Sequence of chain 1.B:
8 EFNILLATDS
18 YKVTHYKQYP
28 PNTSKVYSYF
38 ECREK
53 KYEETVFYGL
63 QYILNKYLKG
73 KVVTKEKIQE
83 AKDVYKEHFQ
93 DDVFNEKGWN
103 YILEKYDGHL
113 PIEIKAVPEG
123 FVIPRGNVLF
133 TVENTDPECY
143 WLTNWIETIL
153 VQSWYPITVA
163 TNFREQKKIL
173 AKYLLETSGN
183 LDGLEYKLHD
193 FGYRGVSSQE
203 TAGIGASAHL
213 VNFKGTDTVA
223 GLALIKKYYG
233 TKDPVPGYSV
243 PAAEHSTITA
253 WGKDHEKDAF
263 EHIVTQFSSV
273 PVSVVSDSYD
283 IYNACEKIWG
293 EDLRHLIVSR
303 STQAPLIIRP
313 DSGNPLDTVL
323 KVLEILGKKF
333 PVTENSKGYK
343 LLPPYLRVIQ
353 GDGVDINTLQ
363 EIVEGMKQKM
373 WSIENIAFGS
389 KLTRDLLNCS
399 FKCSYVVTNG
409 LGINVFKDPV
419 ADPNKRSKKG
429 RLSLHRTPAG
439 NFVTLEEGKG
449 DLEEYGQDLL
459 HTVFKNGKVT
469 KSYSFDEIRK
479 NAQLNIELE

Sequence of chain 1.A:
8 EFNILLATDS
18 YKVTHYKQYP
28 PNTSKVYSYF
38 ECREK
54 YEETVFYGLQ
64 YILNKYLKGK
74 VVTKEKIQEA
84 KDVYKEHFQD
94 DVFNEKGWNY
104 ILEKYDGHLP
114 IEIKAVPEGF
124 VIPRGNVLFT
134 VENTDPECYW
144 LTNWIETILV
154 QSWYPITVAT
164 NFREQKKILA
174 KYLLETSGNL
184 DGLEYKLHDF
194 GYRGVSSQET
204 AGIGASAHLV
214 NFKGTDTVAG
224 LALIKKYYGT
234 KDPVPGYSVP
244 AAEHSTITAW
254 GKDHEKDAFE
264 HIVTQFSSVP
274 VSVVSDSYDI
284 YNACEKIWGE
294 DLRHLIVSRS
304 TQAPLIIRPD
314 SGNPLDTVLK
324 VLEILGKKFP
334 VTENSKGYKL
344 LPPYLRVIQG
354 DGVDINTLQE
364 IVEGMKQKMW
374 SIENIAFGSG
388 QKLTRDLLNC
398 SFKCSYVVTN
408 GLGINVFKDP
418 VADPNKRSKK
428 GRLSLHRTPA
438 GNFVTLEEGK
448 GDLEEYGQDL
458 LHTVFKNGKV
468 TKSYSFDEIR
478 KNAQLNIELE

Binding-site contacts:
Ligand atom C16 contacts residue ARG196 of chain 1.A at 3.1 Å.
Ligand atom O22 contacts residue TYR188 of chain 1.A at 3.6 Å (h-bond).
Ligand atom O21 contacts residue ILE309 of chain 1.A at 3.8 Å.
Ligand atom C14 contacts residue TYR18 of chain 1.B at 3.6 Å (hydrophobic).
Ligand atom C17 contacts residue ARG196 of chain 1.A at 3.8 Å.
Ligand atom N18 contacts residue TYR18 of chain 1.B at 3.4 Å.
Ligand atom C13 contacts residue ARG311 of chain 1.A at 3.4 Å.
Ligand atom C4 contacts residue VAL242 of chain 1.A at 3.5 Å (hydrophobic).
Ligand atom C11 contacts residue PHE193 of chain 1.A at 3.5 Å (hydrophobic).
Ligand atom O10 contacts residue ALA244 of chain 1.A at 3.2 Å.
Ligand atom N15 contacts residue TYR18 of chain 1.B at 3.6 Å.
Ligand atom C2 contacts residue HIS191 of chain 1.A at 3.2 Å.
Ligand atom O22 contacts residue ALA379 of chain 1.A at 3.7 Å.
Ligand atom C5 contacts residue VAL242 of chain 1.A at 3.4 Å (hydrophobic).
Ligand atom C5 contacts residue SER275 of chain 1.A at 3.7 Å.
Ligand atom C17 contacts residue ASP16 of chain 1.B at 3.5 Å.
Ligand atom F29 contacts residue PRO273 of chain 1.A at 3.6 Å.
Ligand atom C13 contacts residue PHE193 of chain 1.A at 3.6 Å (hydrophobic).
Ligand atom C9 contacts residue PHE193 of chain 1.A at 3.8 Å (hydrophobic).
Ligand atom N8 contacts residue ASP219 of chain 1.A at 3.2 Å (salt-bridge).
Ligand atom C26 contacts residue VAL242 of chain 1.A at 3.6 Å (hydrophobic).
Ligand atom C19 contacts residue ASP219 of chain 1.A at 3.1 Å.
Ligand atom N18 contacts residue PHE193 of chain 1.A at 3.7 Å.
Ligand atom C16 contacts residue PHE193 of chain 1.A at 3.4 Å (hydrophobic).
Ligand atom C19 contacts residue PHE193 of chain 1.A at 3.6 Å (hydrophobic).
Ligand atom C12 contacts residue PHE193 of chain 1.A at 3.5 Å (hydrophobic).
Ligand atom C9 contacts residue TYR18 of chain 1.B at 3.7 Å (hydrophobic).
Ligand atom C17 contacts residue TYR18 of chain 1.B at 3.5 Å (hydrophobic).
Ligand atom C11 contacts residue TYR18 of chain 1.B at 3.6 Å (hydrophobic).
Ligand atom C7 contacts residue ALA244 of chain 1.A at 3.6 Å (hydrophobic).
Ligand atom C14 contacts residue PHE193 of chain 1.A at 3.7 Å (hydrophobic).
Ligand atom C1 contacts residue HIS191 of chain 1.A at 3.4 Å.
Ligand atom N8 contacts residue TYR18 of chain 1.B at 3.7 Å.
Ligand atom C19 contacts residue TYR18 of chain 1.B at 3.6 Å (hydrophobic).
Ligand atom C12 contacts residue ARG311 of chain 1.A at 3.5 Å.
Ligand atom C7 contacts residue VAL242 of chain 1.A at 3.4 Å (hydrophobic).
Ligand atom N15 contacts residue ARG196 of chain 1.A at 3.5 Å (salt-bridge).
Ligand atom F30 contacts residue TYR188 of chain 1.A at 3.5 Å.
Ligand atom O22 contacts residue ILE351 of chain 1.A at 3.7 Å.
Ligand atom C7 contacts residue SER241 of chain 1.A at 3.6 Å.

This small molecule binds to this protein.
Small molecule (SMILES): O=C(NCc1ccc(S(=O)(=O)c2cc(F)cc(F)c2)cc1)c1ccc2nccn2c1